The protein below binds the small molecule below.
Small molecule (SMILES): CCCCCCCC(=O)O

Sequence of chain 1.A:
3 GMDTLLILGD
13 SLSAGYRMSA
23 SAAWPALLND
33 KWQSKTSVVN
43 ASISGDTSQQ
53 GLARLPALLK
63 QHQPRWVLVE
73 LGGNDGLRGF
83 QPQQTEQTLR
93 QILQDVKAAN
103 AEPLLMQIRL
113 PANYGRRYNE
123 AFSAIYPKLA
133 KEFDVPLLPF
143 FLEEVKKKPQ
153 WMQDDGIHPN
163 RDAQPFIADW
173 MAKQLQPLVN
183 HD

Binding-site contacts:
Ligand atom O2 contacts residue GLY47 of chain 1.A at 3.0 Å (h-bond).
Ligand atom C7 contacts residue LEU112 of chain 1.A at 3.9 Å (hydrophobic).
Ligand atom C8 contacts residue PRO113 of chain 1.A at 4.1 Å (hydrophobic).
Ligand atom O1 contacts residue TYR18 of chain 1.A at 4.3 Å.
Ligand atom C6 contacts residue GLY75 of chain 1.A at 4.0 Å.
Ligand atom C4 contacts residue ASP12 of chain 1.A at 3.9 Å.
Ligand atom C6 contacts residue LEU144 of chain 1.A at 4.2 Å (hydrophobic).
Ligand atom O2 contacts residue ASN76 of chain 1.A at 3.0 Å (h-bond).
Ligand atom O1 contacts residue HIS160 of chain 1.A at 3.4 Å (h-bond).
Ligand atom O2 contacts residue ASP12 of chain 1.A at 3.5 Å.
Ligand atom C2 contacts residue HIS160 of chain 1.A at 4.1 Å.
Ligand atom C8 contacts residue ARG111 of chain 1.A at 3.5 Å.
Ligand atom C1 contacts residue ASN76 of chain 1.A at 3.7 Å.
Ligand atom C3 contacts residue ASP12 of chain 1.A at 3.6 Å.
Ligand atom C8 contacts residue LEU112 of chain 1.A at 4.0 Å (hydrophobic).
Ligand atom C1 contacts residue GLY47 of chain 1.A at 3.5 Å.
Ligand atom C7 contacts residue GLY75 of chain 1.A at 3.8 Å.
Ligand atom C5 contacts residue GLY75 of chain 1.A at 4.1 Å.
Ligand atom O1 contacts residue GLY47 of chain 1.A at 3.5 Å (h-bond).
Ligand atom C3 contacts residue SER13 of chain 1.A at 3.8 Å.
Ligand atom C7 contacts residue LEU79 of chain 1.A at 4.2 Å (hydrophobic).
Ligand atom C8 contacts residue LEU79 of chain 1.A at 4.2 Å (hydrophobic).
Ligand atom O1 contacts residue SER46 of chain 1.A at 4.3 Å.
Ligand atom O2 contacts residue SER13 of chain 1.A at 3.0 Å (h-bond).
Ligand atom C1 contacts residue HIS160 of chain 1.A at 4.1 Å.
Ligand atom C3 contacts residue ASN76 of chain 1.A at 3.4 Å.
Ligand atom C6 contacts residue PHE142 of chain 1.A at 4.3 Å (hydrophobic).
Ligand atom C5 contacts residue LEU14 of chain 1.A at 4.2 Å (hydrophobic).
Ligand atom C4 contacts residue LEU14 of chain 1.A at 3.6 Å (hydrophobic).
Ligand atom C7 contacts residue ARG111 of chain 1.A at 3.7 Å.
Ligand atom C7 contacts residue ILE110 of chain 1.A at 4.0 Å (hydrophobic).
Ligand atom C2 contacts residue ASN76 of chain 1.A at 3.5 Å.
Ligand atom O2 contacts residue SER46 of chain 1.A at 4.0 Å.
Ligand atom C6 contacts residue ILE110 of chain 1.A at 4.3 Å (hydrophobic).
Ligand atom C2 contacts residue SER13 of chain 1.A at 3.1 Å.
Ligand atom C6 contacts residue LEU14 of chain 1.A at 3.7 Å (hydrophobic).
Ligand atom C5 contacts residue LEU79 of chain 1.A at 3.6 Å (hydrophobic).
Ligand atom C1 contacts residue SER13 of chain 1.A at 2.8 Å.
Ligand atom O1 contacts residue SER13 of chain 1.A at 3.0 Å (h-bond).
Ligand atom C8 contacts residue LEU144 of chain 1.A at 4.0 Å (hydrophobic).